Binding-site contacts:
Ligand atom C16 contacts residue LEU140 of chain 1.A at 3.6 Å (hydrophobic).
Ligand atom C18 contacts residue GLU89 of chain 1.A at 3.6 Å.
Ligand atom C03 contacts residue ASN92 of chain 1.A at 3.6 Å.
Ligand atom C16 contacts residue ILE17 of chain 1.A at 3.8 Å (hydrophobic).
Ligand atom C19 contacts residue LEU140 of chain 1.A at 3.6 Å (hydrophobic).
Ligand atom N22 contacts residue MET88 of chain 1.A at 3.6 Å.
Ligand atom C12 contacts residue ASP94 of chain 1.A at 3.5 Å.
Ligand atom O02 contacts residue ASN92 of chain 1.A at 3.6 Å.
Ligand atom C04 contacts residue ASN92 of chain 1.A at 3.7 Å.
Ligand atom C31 contacts residue PRO159 of chain 1.A at 3.8 Å (hydrophobic).
Ligand atom C12 contacts residue ILE17 of chain 1.A at 3.7 Å (hydrophobic).
Ligand atom N24 contacts residue GLU89 of chain 1.A at 2.6 Å (salt-bridge).
Ligand atom C21 contacts residue ILE149 of chain 1.A at 3.5 Å (hydrophobic).
Ligand atom O02 contacts residue GLY91 of chain 1.A at 3.1 Å (h-bond).
Ligand atom C23 contacts residue GLU89 of chain 1.A at 3.5 Å.
Ligand atom C16 contacts residue GLY91 of chain 1.A at 3.6 Å.
Ligand atom C20 contacts residue MET88 of chain 1.A at 3.7 Å (hydrophobic).
Ligand atom C18 contacts residue ALA37 of chain 1.A at 3.7 Å (hydrophobic).
Ligand atom O11 contacts residue LYS15 of chain 1.A at 3.6 Å.
Ligand atom C10 contacts residue SER97 of chain 1.A at 3.2 Å.
Ligand atom C18 contacts residue LEU140 of chain 1.A at 3.2 Å (hydrophobic).
Ligand atom C10 contacts residue ASP94 of chain 1.A at 3.4 Å.
Ligand atom N15 contacts residue GLY91 of chain 1.A at 3.1 Å (h-bond).
Ligand atom N22 contacts residue ILE149 of chain 1.A at 3.6 Å.
Ligand atom O02 contacts residue ILE17 of chain 1.A at 3.6 Å.
Ligand atom N17 contacts residue LEU140 of chain 1.A at 3.2 Å.
Ligand atom C27 contacts residue ILE17 of chain 1.A at 3.7 Å (hydrophobic).
Ligand atom N17 contacts residue GLY91 of chain 1.A at 2.9 Å (h-bond).
Ligand atom C23 contacts residue ILE149 of chain 1.A at 3.8 Å (hydrophobic).
Ligand atom C21 contacts residue MET88 of chain 1.A at 3.4 Å (hydrophobic).
Ligand atom C01 contacts residue GLN27 of chain 1.A at 3.3 Å.
Ligand atom N17 contacts residue CYS90 of chain 1.A at 3.8 Å.
Ligand atom N24 contacts residue ALA37 of chain 1.A at 3.5 Å.
Ligand atom C31 contacts residue GLN158 of chain 1.A at 3.7 Å.
Ligand atom N33 contacts residue ILE17 of chain 1.A at 3.7 Å.
Ligand atom C13 contacts residue ILE17 of chain 1.A at 3.7 Å (hydrophobic).
Ligand atom N24 contacts residue LEU140 of chain 1.A at 3.6 Å.
Ligand atom C09 contacts residue SER97 of chain 1.A at 3.2 Å.
Ligand atom C23 contacts residue MET88 of chain 1.A at 3.4 Å (hydrophobic).
Ligand atom C13 contacts residue ASP94 of chain 1.A at 3.7 Å.

This small molecule binds to this protein.
Small molecule (SMILES): COc1cc(N2CCCC2=O)ccc1Nc1nc(NC2CCCCC2)c2c(C#N)c[nH]c2n1

Sequence of chain 1.A:
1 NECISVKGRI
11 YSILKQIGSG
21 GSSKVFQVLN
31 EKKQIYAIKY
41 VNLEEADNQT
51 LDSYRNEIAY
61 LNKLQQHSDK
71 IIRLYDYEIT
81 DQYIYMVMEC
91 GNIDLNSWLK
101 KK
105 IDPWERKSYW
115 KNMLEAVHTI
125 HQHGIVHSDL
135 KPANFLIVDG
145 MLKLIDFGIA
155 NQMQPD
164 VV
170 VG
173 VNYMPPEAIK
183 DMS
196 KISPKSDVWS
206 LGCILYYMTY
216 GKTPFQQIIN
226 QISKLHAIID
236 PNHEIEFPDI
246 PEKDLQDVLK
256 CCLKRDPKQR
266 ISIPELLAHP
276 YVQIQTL